A small-molecule ligand and the protein it binds are described below.
Small molecule (SMILES): CC(=O)N[C@H]1[C@H](O[C@H]2[C@H](O)[C@@H](NC(C)=O)CO[C@@H]2CO)O[C@H](CO)[C@@H](O)[C@@H]1O

Binding-site contacts:
Ligand atom C5 contacts residue TYR218 of chain 1.B at 3.8 Å (hydrophobic).
Ligand atom C8 contacts residue TYR218 of chain 1.B at 2.9 Å (hydrophobic).
Ligand atom C1 contacts residue ASN143 of chain 1.B at 1.4 Å.
Ligand atom O7 contacts residue PHE486 of chain 1.B at 3.9 Å.
Ligand atom C7 contacts residue ASN143 of chain 1.B at 3.4 Å.
Ligand atom O3 contacts residue PHE486 of chain 1.B at 3.7 Å.
Ligand atom N2 contacts residue PHE486 of chain 1.B at 4.4 Å.
Ligand atom C6 contacts residue TYR218 of chain 1.B at 4.0 Å (hydrophobic).
Ligand atom O7 contacts residue LYS198 of chain 1.B at 3.7 Å.
Ligand atom C4 contacts residue PHE486 of chain 1.B at 4.5 Å (hydrophobic).
Ligand atom C8 contacts residue PRO485 of chain 1.B at 4.1 Å (hydrophobic).
Ligand atom C5 contacts residue ASN143 of chain 1.B at 3.7 Å.
Ligand atom C3 contacts residue ASN143 of chain 1.B at 3.8 Å.
Ligand atom O5 contacts residue ASN143 of chain 1.B at 2.4 Å (h-bond).
Ligand atom O6 contacts residue GLU487 of chain 1.B at 4.3 Å.
Ligand atom C8 contacts residue ILE220 of chain 1.B at 4.4 Å (hydrophobic).
Ligand atom C7 contacts residue TRP141 of chain 1.B at 4.2 Å (hydrophobic).
Ligand atom N2 contacts residue ASN143 of chain 1.B at 2.9 Å (h-bond).
Ligand atom O6 contacts residue TYR218 of chain 1.B at 3.5 Å.
Ligand atom C3 contacts residue PHE486 of chain 1.B at 3.9 Å (hydrophobic).
Ligand atom C4 contacts residue ASN143 of chain 1.B at 4.2 Å.
Ligand atom C2 contacts residue ASN143 of chain 1.B at 2.4 Å.
Ligand atom C7 contacts residue TYR218 of chain 1.B at 3.6 Å (hydrophobic).
Ligand atom C8 contacts residue ASN200 of chain 1.B at 3.6 Å.
Ligand atom O7 contacts residue ASN143 of chain 1.B at 3.6 Å (h-bond).
Ligand atom O5 contacts residue TYR218 of chain 1.B at 4.4 Å.
Ligand atom C8 contacts residue PRO482 of chain 1.B at 3.5 Å (hydrophobic).
Ligand atom C8 contacts residue TRP141 of chain 1.B at 4.1 Å (hydrophobic).
Ligand atom O7 contacts residue TRP141 of chain 1.B at 3.8 Å.
Ligand atom O7 contacts residue TYR218 of chain 1.B at 3.8 Å.
Ligand atom O4 contacts residue PHE486 of chain 1.B at 3.8 Å.

Sequence of chain 1.B:
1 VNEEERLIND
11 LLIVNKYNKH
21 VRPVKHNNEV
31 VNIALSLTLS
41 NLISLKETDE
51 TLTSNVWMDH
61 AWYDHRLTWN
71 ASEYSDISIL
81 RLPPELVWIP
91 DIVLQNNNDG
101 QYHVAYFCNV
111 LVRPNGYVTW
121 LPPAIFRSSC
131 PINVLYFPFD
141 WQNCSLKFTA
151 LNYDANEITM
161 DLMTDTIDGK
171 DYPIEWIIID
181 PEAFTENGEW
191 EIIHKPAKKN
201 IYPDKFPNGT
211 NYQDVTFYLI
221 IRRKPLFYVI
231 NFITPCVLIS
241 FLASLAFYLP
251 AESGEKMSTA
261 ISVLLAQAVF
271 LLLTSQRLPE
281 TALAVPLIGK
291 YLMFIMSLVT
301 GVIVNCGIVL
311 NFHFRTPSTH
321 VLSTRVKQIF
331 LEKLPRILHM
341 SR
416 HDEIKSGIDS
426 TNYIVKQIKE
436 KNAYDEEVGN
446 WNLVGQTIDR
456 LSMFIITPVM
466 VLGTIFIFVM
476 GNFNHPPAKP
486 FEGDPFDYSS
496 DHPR